Sequence of chain 1.B:
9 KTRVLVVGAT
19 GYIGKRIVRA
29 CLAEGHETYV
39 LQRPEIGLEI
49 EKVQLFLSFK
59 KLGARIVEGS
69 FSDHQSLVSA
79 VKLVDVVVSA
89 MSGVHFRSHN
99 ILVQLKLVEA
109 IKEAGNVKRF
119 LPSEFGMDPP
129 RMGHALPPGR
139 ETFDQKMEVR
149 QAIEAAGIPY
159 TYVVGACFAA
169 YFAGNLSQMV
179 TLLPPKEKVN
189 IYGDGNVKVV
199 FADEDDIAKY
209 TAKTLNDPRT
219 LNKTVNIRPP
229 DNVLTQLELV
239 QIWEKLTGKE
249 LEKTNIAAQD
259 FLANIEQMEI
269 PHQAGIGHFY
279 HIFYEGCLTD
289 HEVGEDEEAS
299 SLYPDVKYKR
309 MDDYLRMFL

Sequence of chain 1.A:
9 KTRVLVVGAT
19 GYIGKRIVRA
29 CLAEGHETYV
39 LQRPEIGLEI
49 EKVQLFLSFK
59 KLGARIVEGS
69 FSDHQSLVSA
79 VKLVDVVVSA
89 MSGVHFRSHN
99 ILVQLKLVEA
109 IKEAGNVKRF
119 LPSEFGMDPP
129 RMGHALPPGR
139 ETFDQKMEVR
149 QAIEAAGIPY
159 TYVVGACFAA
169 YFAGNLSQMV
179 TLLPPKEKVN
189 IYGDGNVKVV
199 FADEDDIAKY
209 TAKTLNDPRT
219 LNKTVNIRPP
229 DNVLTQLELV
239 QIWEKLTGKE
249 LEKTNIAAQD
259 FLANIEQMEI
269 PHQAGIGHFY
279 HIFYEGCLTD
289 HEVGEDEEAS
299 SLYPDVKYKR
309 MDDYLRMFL

Binding-site contacts:
Ligand atom CAL contacts residue PHE170 of chain 1.B at 3.9 Å (hydrophobic).
Ligand atom CAL contacts residue HIS276 of chain 1.B at 3.3 Å.
Ligand atom CAX contacts residue MET177 of chain 1.B at 3.7 Å (hydrophobic).
Ligand atom CAO contacts residue NDP1 of chain 1.H at 3.3 Å.
Ligand atom CAM contacts residue NDP1 of chain 1.H at 3.7 Å.
Ligand atom CAZ contacts residue ASN173 of chain 1.B at 3.1 Å.
Ligand atom CAR contacts residue PHE94 of chain 1.B at 3.5 Å (hydrophobic).
Ligand atom OAF contacts residue MET177 of chain 1.B at 3.4 Å.
Ligand atom OAC contacts residue NDP1 of chain 1.H at 3.6 Å.
Ligand atom OAF contacts residue VAL178 of chain 1.B at 3.1 Å (h-bond).
Ligand atom CAV contacts residue VAL178 of chain 1.B at 3.9 Å (hydrophobic).
Ligand atom CAT contacts residue NDP1 of chain 1.H at 3.7 Å.
Ligand atom OAD contacts residue LEU46 of chain 1.A at 3.6 Å.
Ligand atom OAD contacts residue VAL178 of chain 1.B at 2.9 Å (h-bond).
Ligand atom CAJ contacts residue NDP1 of chain 1.H at 3.7 Å.
Ligand atom CAV contacts residue LEU46 of chain 1.A at 3.9 Å (hydrophobic).
Ligand atom OAB contacts residue HIS276 of chain 1.B at 3.0 Å (h-bond).
Ligand atom CAJ contacts residue TYR169 of chain 1.B at 3.9 Å (hydrophobic).
Ligand atom CAZ contacts residue GLN176 of chain 1.B at 3.5 Å.
Ligand atom OAB contacts residue GLY273 of chain 1.B at 3.6 Å.
Ligand atom CAY contacts residue NDP1 of chain 1.H at 3.5 Å.
Ligand atom OAA contacts residue VAL92 of chain 1.B at 3.5 Å.
Ligand atom CAS contacts residue NDP1 of chain 1.H at 3.7 Å.
Ligand atom CAN contacts residue PHE94 of chain 1.B at 3.7 Å (hydrophobic).
Ligand atom CAZ contacts residue VAL178 of chain 1.B at 3.8 Å (hydrophobic).
Ligand atom OAE contacts residue GLY124 of chain 1.B at 3.3 Å.
Ligand atom CAU contacts residue MET125 of chain 1.B at 3.5 Å (hydrophobic).
Ligand atom OAC contacts residue GLY124 of chain 1.B at 3.5 Å.
Ligand atom CAI contacts residue NDP1 of chain 1.H at 3.5 Å.
Ligand atom OAF contacts residue LEU46 of chain 1.A at 3.9 Å.
Ligand atom CAP contacts residue NDP1 of chain 1.H at 3.9 Å.
Ligand atom CAZ contacts residue TYR169 of chain 1.B at 3.6 Å (hydrophobic).
Ligand atom CAZ contacts residue THR179 of chain 1.B at 3.4 Å.
Ligand atom CAZ contacts residue LEU46 of chain 1.A at 3.8 Å (hydrophobic).
Ligand atom CAQ contacts residue PHE277 of chain 1.B at 3.8 Å (hydrophobic).
Ligand atom OAD contacts residue MET177 of chain 1.B at 3.4 Å.
Ligand atom OAE contacts residue MET125 of chain 1.B at 2.7 Å (h-bond).
Ligand atom OAC contacts residue MET125 of chain 1.B at 3.1 Å (h-bond).
Ligand atom CAS contacts residue MET125 of chain 1.B at 3.4 Å (hydrophobic).
Ligand atom OAA contacts residue NDP1 of chain 1.H at 2.9 Å.

The small molecule below binds the protein below.
Small molecule (SMILES): COc1cc(C[C@H]2CO[C@H](c3ccc(O)c(OC)c3)[C@H]2CO)ccc1O